Binding-site contacts:
Ligand atom C11 contacts residue TYR69 of chain 1.A at 3.7 Å (hydrophobic).
Ligand atom O5 contacts residue THR186 of chain 1.A at 2.7 Å (h-bond).
Ligand atom C17 contacts residue GLU207 of chain 1.A at 3.2 Å.
Ligand atom C20 contacts residue GLN59 of chain 1.A at 3.3 Å.
Ligand atom C5 contacts residue GLU207 of chain 1.A at 3.4 Å.
Ligand atom C14 contacts residue ASP157 of chain 1.A at 3.7 Å.
Ligand atom C17 contacts residue TYR69 of chain 1.A at 3.7 Å (hydrophobic).
Ligand atom C1 contacts residue ARG210 of chain 1.A at 3.8 Å.
Ligand atom C20 contacts residue GLU207 of chain 1.A at 3.5 Å.
Ligand atom O4 contacts residue ARG210 of chain 1.A at 3.0 Å (salt-bridge).
Ligand atom S1 contacts residue GLU207 of chain 1.A at 3.6 Å (salt-bridge).
Ligand atom C2 contacts residue ARG210 of chain 1.A at 3.3 Å.
Ligand atom S1 contacts residue ARG206 of chain 1.A at 3.4 Å.
Ligand atom N1 contacts residue ARG183 of chain 1.A at 3.6 Å.
Ligand atom C1 contacts residue LEU16 of chain 1.A at 3.7 Å (hydrophobic).
Ligand atom C6 contacts residue PRO32 of chain 1.A at 3.8 Å (hydrophobic).
Ligand atom O5 contacts residue ASP157 of chain 1.A at 3.6 Å.
Ligand atom O1 contacts residue LEU16 of chain 1.A at 3.7 Å.
Ligand atom C16 contacts residue ASP157 of chain 1.A at 3.8 Å.
Ligand atom C18 contacts residue ASP157 of chain 1.A at 3.7 Å.
Ligand atom C18 contacts residue ARG183 of chain 1.A at 3.5 Å.
Ligand atom N1 contacts residue ASP157 of chain 1.A at 2.7 Å (salt-bridge).
Ligand atom O3 contacts residue TYR69 of chain 1.A at 2.8 Å (h-bond).
Ligand atom C16 contacts residue ARG183 of chain 1.A at 3.8 Å.
Ligand atom C16 contacts residue TYR69 of chain 1.A at 3.6 Å (hydrophobic).
Ligand atom C15 contacts residue GLU207 of chain 1.A at 3.7 Å.
Ligand atom C19 contacts residue ARG210 of chain 1.A at 3.3 Å.
Ligand atom C18 contacts residue THR186 of chain 1.A at 3.6 Å.
Ligand atom C13 contacts residue GLY15 of chain 1.A at 3.5 Å.
Ligand atom O4 contacts residue GLU207 of chain 1.A at 2.8 Å (salt-bridge).
Ligand atom C12 contacts residue GLY15 of chain 1.A at 3.1 Å.
Ligand atom C8 contacts residue GLU207 of chain 1.A at 3.5 Å.
Ligand atom C9 contacts residue TYR69 of chain 1.A at 3.7 Å (hydrophobic).
Ligand atom O5 contacts residue ARG210 of chain 1.A at 3.4 Å.
Ligand atom O5 contacts residue ARG183 of chain 1.A at 3.7 Å.
Ligand atom C17 contacts residue ARG206 of chain 1.A at 3.6 Å.
Ligand atom O3 contacts residue GLU207 of chain 1.A at 3.6 Å.
Ligand atom C10 contacts residue ILE34 of chain 1.A at 3.7 Å (hydrophobic).
Ligand atom C10 contacts residue TYR69 of chain 1.A at 3.4 Å (hydrophobic).
Ligand atom O5 contacts residue LYS213 of chain 1.A at 3.7 Å.

This protein binds this small molecule.
Small molecule (SMILES): C/C1=C/C(=O)O[C@@H]2C[C@@H](CC[C@H](C)/C=C\CC1)O[C@@](O)([C@@H]1CSC(=O)N1)C2

Sequence of chain 1.A:
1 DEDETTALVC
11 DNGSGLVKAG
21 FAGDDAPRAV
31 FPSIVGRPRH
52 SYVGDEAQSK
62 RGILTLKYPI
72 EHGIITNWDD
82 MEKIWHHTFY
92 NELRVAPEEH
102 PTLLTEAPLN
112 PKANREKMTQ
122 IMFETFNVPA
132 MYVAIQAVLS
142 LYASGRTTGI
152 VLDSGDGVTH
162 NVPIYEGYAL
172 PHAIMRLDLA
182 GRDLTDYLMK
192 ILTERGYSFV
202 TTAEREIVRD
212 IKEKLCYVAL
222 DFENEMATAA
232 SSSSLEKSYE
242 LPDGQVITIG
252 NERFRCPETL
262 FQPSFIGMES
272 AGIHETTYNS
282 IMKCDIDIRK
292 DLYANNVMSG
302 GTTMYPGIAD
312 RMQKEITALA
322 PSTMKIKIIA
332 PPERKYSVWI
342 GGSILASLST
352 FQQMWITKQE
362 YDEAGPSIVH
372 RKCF